Binding-site contacts:
Ligand atom NE1 contacts residue GLY83 of chain 1.B at 3.7 Å.
Ligand atom CE2 contacts residue GLN204 of chain 1.B at 3.6 Å.
Ligand atom CG contacts residue GLY83 of chain 1.B at 3.6 Å.
Ligand atom CE3 contacts residue GLN231 of chain 1.B at 3.8 Å.
Ligand atom CD1 contacts residue GLN204 of chain 1.B at 3.4 Å.
Ligand atom C contacts residue GLN231 of chain 1.B at 3.8 Å.
Ligand atom CZ3 contacts residue THR82 of chain 1.B at 3.8 Å.
Ligand atom O contacts residue GLU121 of chain 1.B at 3.6 Å (salt-bridge).
Ligand atom CZ2 contacts residue GLY83 of chain 1.B at 3.4 Å.
Ligand atom CB contacts residue ARG84 of chain 1.B at 3.8 Å.
Ligand atom NE1 contacts residue GLN116 of chain 1.B at 2.8 Å (h-bond).
Ligand atom CZ2 contacts residue TYR81 of chain 1.B at 3.5 Å (hydrophobic).
Ligand atom CH2 contacts residue THR82 of chain 1.B at 3.8 Å.
Ligand atom CE2 contacts residue TYR81 of chain 1.B at 3.7 Å (hydrophobic).
Ligand atom CH2 contacts residue PHE235 of chain 1.B at 3.6 Å (hydrophobic).
Ligand atom CE2 contacts residue GLY83 of chain 1.B at 3.4 Å.
Ligand atom NE1 contacts residue TYR81 of chain 1.B at 3.2 Å (h-bond).
Ligand atom CD2 contacts residue GLY83 of chain 1.B at 3.4 Å.
Ligand atom N contacts residue GLN204 of chain 1.B at 2.8 Å (h-bond).
Ligand atom CE3 contacts residue GLY83 of chain 1.B at 3.6 Å.
Ligand atom CD1 contacts residue GLN116 of chain 1.B at 3.3 Å.
Ligand atom N contacts residue TYR200 of chain 1.B at 3.6 Å.
Ligand atom NE1 contacts residue GLN204 of chain 1.B at 3.5 Å.
Ligand atom CD2 contacts residue GLN204 of chain 1.B at 3.6 Å.
Ligand atom N contacts residue GLN231 of chain 1.B at 3.8 Å.
Ligand atom CD1 contacts residue GLY83 of chain 1.B at 3.8 Å.
Ligand atom CH2 contacts residue GLY83 of chain 1.B at 3.5 Å.
Ligand atom CD1 contacts residue TYR200 of chain 1.B at 3.6 Å (hydrophobic).
Ligand atom CZ2 contacts residue THR82 of chain 1.B at 3.7 Å.
Ligand atom O contacts residue LYS122 of chain 1.B at 3.5 Å (salt-bridge).
Ligand atom CA contacts residue GLN231 of chain 1.B at 3.4 Å.
Ligand atom OXT contacts residue GLN231 of chain 1.B at 3.5 Å (h-bond).
Ligand atom CZ2 contacts residue PHE235 of chain 1.B at 3.5 Å (hydrophobic).
Ligand atom CB contacts residue GLY85 of chain 1.B at 3.6 Å.
Ligand atom N contacts residue GLU121 of chain 1.B at 2.9 Å (salt-bridge).
Ligand atom CA contacts residue GLN204 of chain 1.B at 3.8 Å.
Ligand atom CG contacts residue GLN204 of chain 1.B at 3.8 Å.
Ligand atom CG contacts residue ARG84 of chain 1.B at 3.8 Å.
Ligand atom O contacts residue GLY85 of chain 1.B at 3.9 Å.
Ligand atom CZ3 contacts residue GLY83 of chain 1.B at 3.5 Å.

Sequence of chain 1.B:
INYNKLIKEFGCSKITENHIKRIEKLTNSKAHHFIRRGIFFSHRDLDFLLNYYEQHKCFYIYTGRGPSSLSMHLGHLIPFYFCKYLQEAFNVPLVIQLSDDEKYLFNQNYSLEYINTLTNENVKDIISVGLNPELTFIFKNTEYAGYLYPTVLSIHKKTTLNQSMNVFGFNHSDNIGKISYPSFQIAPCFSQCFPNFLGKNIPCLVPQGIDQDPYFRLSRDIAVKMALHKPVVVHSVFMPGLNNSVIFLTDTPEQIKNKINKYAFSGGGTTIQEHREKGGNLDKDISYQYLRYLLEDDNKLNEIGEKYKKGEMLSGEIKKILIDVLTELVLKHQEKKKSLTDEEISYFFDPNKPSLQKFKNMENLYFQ

The small molecule below binds the protein below.
Small molecule (SMILES): N[C@@H](Cc1c[nH]c2ccccc12)C(=O)O